Binding-site contacts:
Ligand atom C2 contacts residue PRO2 of chain 4.B at 3.8 Å (hydrophobic).
Ligand atom C4 contacts residue CYS7 of chain 4.B at 3.2 Å (hydrophobic).
Ligand atom O1 contacts residue PRO2 of chain 4.B at 3.4 Å (h-bond).
Ligand atom C2 contacts residue HIS1 of chain 4.B at 1.3 Å.
Ligand atom C4 contacts residue HIS1 of chain 4.B at 3.6 Å.
Ligand atom O1 contacts residue HIS1 of chain 4.B at 2.2 Å (h-bond).
Ligand atom O1 contacts residue ARG72 of chain 4.A at 2.9 Å (salt-bridge).
Ligand atom C3 contacts residue HIS1 of chain 4.B at 2.3 Å.
Ligand atom C6 contacts residue CYS7 of chain 4.B at 1.8 Å (hydrophobic).
Ligand atom C2 contacts residue ARG72 of chain 4.A at 3.8 Å.
Ligand atom C5 contacts residue CYS7 of chain 4.B at 2.8 Å (hydrophobic).

Sequence of chain 4.B:
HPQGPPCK

Sequence of chain 4.A:
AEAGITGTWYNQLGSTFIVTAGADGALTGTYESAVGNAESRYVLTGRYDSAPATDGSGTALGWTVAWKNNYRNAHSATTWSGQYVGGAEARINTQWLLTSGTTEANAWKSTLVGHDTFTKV

The small molecule below binds the protein below.
Small molecule (SMILES): CCCCC(=O)O